Binding-site contacts:
Ligand atom C1 contacts residue GLU227 of chain 1.A at 3.7 Å.
Ligand atom C8 contacts residue LEU248 of chain 1.A at 3.8 Å (hydrophobic).
Ligand atom O6 contacts residue GLY246 of chain 1.A at 4.5 Å.
Ligand atom C8 contacts residue ARG225 of chain 1.A at 4.4 Å.
Ligand atom O5 contacts residue ASN85 of chain 1.A at 2.5 Å (h-bond).
Ligand atom C7 contacts residue LEU248 of chain 1.A at 3.7 Å (hydrophobic).
Ligand atom C5 contacts residue ASN85 of chain 1.A at 3.7 Å.
Ligand atom C7 contacts residue ASN85 of chain 1.A at 3.1 Å.
Ligand atom C8 contacts residue ASN85 of chain 1.A at 4.3 Å.
Ligand atom C2 contacts residue ASN85 of chain 1.A at 2.4 Å.
Ligand atom C3 contacts residue GLU227 of chain 1.A at 3.1 Å.
Ligand atom C8 contacts residue GLU227 of chain 1.A at 3.6 Å.
Ligand atom N2 contacts residue LEU248 of chain 1.A at 4.0 Å.
Ligand atom C4 contacts residue GLU227 of chain 1.A at 4.3 Å.
Ligand atom C7 contacts residue HIS83 of chain 1.A at 3.8 Å.
Ligand atom C8 contacts residue PRO84 of chain 1.A at 3.8 Å (hydrophobic).
Ligand atom C3 contacts residue ASN85 of chain 1.A at 3.8 Å.
Ligand atom C8 contacts residue ARG226 of chain 1.A at 4.0 Å.
Ligand atom N2 contacts residue ASN85 of chain 1.A at 2.8 Å (h-bond).
Ligand atom N2 contacts residue GLU227 of chain 1.A at 2.8 Å (salt-bridge).
Ligand atom O7 contacts residue ASN85 of chain 1.A at 3.2 Å (h-bond).
Ligand atom C8 contacts residue HIS83 of chain 1.A at 3.8 Å.
Ligand atom C1 contacts residue ASN85 of chain 1.A at 1.5 Å.
Ligand atom C4 contacts residue ASN85 of chain 1.A at 4.3 Å.
Ligand atom C7 contacts residue GLU227 of chain 1.A at 4.0 Å.
Ligand atom C6 contacts residue GLY246 of chain 1.A at 4.4 Å.
Ligand atom O7 contacts residue LEU248 of chain 1.A at 3.5 Å.
Ligand atom C2 contacts residue GLU227 of chain 1.A at 3.3 Å.
Ligand atom O6 contacts residue THR87 of chain 1.A at 4.2 Å.
Ligand atom O7 contacts residue PRO84 of chain 1.A at 4.4 Å.
Ligand atom O7 contacts residue HIS83 of chain 1.A at 3.1 Å.
Ligand atom O3 contacts residue LEU248 of chain 1.A at 3.5 Å.
Ligand atom C7 contacts residue PRO84 of chain 1.A at 4.3 Å (hydrophobic).
Ligand atom O3 contacts residue GLU227 of chain 1.A at 3.9 Å.

This small molecule binds to this protein.
Small molecule (SMILES): CC(=O)N[C@H]1[C@H](O[C@H]2[C@H](O)[C@@H](NC(C)=O)CO[C@@H]2CO)O[C@H](CO)[C@@H](O[C@@H]2O[C@H](CO)[C@@H](O)[C@H](O)[C@@H]2O)[C@@H]1O

Sequence of chain 1.A:
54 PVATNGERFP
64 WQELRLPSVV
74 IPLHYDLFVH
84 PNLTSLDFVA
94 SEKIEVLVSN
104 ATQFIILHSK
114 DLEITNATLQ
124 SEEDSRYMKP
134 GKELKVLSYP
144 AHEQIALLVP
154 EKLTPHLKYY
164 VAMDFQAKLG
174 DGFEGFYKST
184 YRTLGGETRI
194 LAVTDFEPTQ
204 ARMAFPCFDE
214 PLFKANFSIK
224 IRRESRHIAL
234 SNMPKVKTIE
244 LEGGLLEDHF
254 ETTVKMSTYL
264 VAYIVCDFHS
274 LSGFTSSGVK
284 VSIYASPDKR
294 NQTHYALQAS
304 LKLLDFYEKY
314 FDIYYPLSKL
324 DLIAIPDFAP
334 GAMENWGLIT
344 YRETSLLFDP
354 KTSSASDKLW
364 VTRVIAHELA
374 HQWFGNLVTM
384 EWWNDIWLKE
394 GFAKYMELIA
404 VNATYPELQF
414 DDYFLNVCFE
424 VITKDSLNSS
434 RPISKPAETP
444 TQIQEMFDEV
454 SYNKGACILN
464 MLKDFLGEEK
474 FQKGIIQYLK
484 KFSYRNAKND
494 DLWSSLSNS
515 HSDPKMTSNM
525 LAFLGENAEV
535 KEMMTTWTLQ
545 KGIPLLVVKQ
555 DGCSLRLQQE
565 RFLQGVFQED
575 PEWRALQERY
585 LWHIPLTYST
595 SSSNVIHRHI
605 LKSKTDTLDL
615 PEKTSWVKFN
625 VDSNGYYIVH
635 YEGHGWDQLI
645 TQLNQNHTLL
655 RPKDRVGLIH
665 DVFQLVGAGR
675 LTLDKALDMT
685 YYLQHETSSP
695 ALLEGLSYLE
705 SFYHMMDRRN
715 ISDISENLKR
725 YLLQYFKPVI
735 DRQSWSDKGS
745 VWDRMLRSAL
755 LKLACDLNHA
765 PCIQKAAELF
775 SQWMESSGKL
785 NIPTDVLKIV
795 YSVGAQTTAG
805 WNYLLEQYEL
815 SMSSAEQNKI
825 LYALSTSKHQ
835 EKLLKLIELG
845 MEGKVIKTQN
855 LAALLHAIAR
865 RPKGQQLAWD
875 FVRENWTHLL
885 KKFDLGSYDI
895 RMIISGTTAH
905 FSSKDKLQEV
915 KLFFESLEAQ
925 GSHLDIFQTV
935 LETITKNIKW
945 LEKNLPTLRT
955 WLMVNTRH